The small molecule below binds the protein below.
Small molecule (SMILES): CC(=O)N[C@H]1[C@H](O[C@H]2[C@H](O)[C@@H](NC(C)=O)CO[C@@H]2CO)O[C@H](CO)[C@@H](O)[C@@H]1O

Sequence of chain 1.A:
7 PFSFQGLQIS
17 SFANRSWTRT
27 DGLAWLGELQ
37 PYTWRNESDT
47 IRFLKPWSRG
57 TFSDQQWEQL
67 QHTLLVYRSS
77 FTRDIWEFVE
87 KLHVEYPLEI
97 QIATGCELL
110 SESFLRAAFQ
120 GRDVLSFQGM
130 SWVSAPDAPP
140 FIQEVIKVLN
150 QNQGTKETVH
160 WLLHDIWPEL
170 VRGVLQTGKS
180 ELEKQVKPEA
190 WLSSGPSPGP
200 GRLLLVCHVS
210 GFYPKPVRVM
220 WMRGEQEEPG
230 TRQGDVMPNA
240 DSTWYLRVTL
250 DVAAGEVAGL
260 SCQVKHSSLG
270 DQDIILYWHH

Binding-site contacts:
Ligand atom C1 contacts residue ASN20 of chain 1.A at 1.4 Å.
Ligand atom C4 contacts residue ASN20 of chain 1.A at 4.2 Å.
Ligand atom C8 contacts residue SER22 of chain 1.A at 4.3 Å.
Ligand atom C5 contacts residue ASN20 of chain 1.A at 3.6 Å.
Ligand atom C1 contacts residue ALA19 of chain 1.A at 4.1 Å (hydrophobic).
Ligand atom O7 contacts residue ASN20 of chain 1.A at 3.1 Å (h-bond).
Ligand atom C8 contacts residue ASN20 of chain 1.A at 4.4 Å.
Ligand atom O5 contacts residue ASN20 of chain 1.A at 2.4 Å (h-bond).
Ligand atom C5 contacts residue ALA19 of chain 1.A at 4.2 Å (hydrophobic).
Ligand atom O5 contacts residue ALA19 of chain 1.A at 3.4 Å.
Ligand atom N2 contacts residue ASN20 of chain 1.A at 2.9 Å (h-bond).
Ligand atom C6 contacts residue ALA19 of chain 1.A at 4.0 Å (hydrophobic).
Ligand atom O6 contacts residue ALA19 of chain 1.A at 3.8 Å.
Ligand atom C1 contacts residue TRP23 of chain 1.A at 3.8 Å (hydrophobic).
Ligand atom C3 contacts residue ASN20 of chain 1.A at 3.8 Å.
Ligand atom O5 contacts residue TRP23 of chain 1.A at 3.8 Å.
Ligand atom O7 contacts residue TRP23 of chain 1.A at 4.4 Å.
Ligand atom C5 contacts residue TRP23 of chain 1.A at 3.8 Å (hydrophobic).
Ligand atom C7 contacts residue ASN20 of chain 1.A at 3.2 Å.
Ligand atom C2 contacts residue ASN20 of chain 1.A at 2.4 Å.
Ligand atom C6 contacts residue TRP23 of chain 1.A at 3.9 Å (hydrophobic).